This protein binds this small molecule.
Small molecule (SMILES): [H]/N=C1/N[C@](C)(C(C)C)CC(=O)N1Cc1cccc(N2C[C@@H](c3ccccc3)CC2=O)c1

Binding-site contacts:
Ligand atom C17 contacts residue ALA229 of chain 3.B at 3.8 Å (hydrophobic).
Ligand atom C28 contacts residue PHE124 of chain 3.B at 3.9 Å (hydrophobic).
Ligand atom C14 contacts residue ALA229 of chain 3.B at 3.7 Å (hydrophobic).
Ligand atom C21 contacts residue SER230 of chain 3.B at 3.1 Å.
Ligand atom C3 contacts residue THR85 of chain 3.B at 3.8 Å.
Ligand atom C23 contacts residue SER230 of chain 3.B at 3.7 Å.
Ligand atom O8 contacts residue TYR83 of chain 3.B at 3.9 Å.
Ligand atom C16 contacts residue SER230 of chain 3.B at 3.9 Å.
Ligand atom C26 contacts residue PRO118 of chain 3.B at 3.7 Å (hydrophobic).
Ligand atom N7 contacts residue ASP38 of chain 3.B at 3.1 Å (salt-bridge).
Ligand atom N7 contacts residue GLY40 of chain 3.B at 3.8 Å.
Ligand atom C29 contacts residue GLN19 of chain 3.B at 3.9 Å.
Ligand atom N19 contacts residue SER230 of chain 3.B at 3.7 Å.
Ligand atom C14 contacts residue GLY228 of chain 3.B at 3.8 Å.
Ligand atom N1 contacts residue ASP38 of chain 3.B at 2.8 Å (salt-bridge).
Ligand atom C6 contacts residue ASP38 of chain 3.B at 3.6 Å.
Ligand atom C3 contacts residue TYR83 of chain 3.B at 3.7 Å (hydrophobic).
Ligand atom C15 contacts residue THR85 of chain 3.B at 3.7 Å.
Ligand atom N7 contacts residue ASP226 of chain 3.B at 2.8 Å (salt-bridge).
Ligand atom C11 contacts residue ASP38 of chain 3.B at 3.1 Å.
Ligand atom C23 contacts residue GLY228 of chain 3.B at 3.4 Å.
Ligand atom C6 contacts residue ASP226 of chain 3.B at 3.8 Å.
Ligand atom O8 contacts residue THR85 of chain 3.B at 3.1 Å (h-bond).
Ligand atom C18 contacts residue MET303 of chain 3.B at 3.9 Å (hydrophobic).
Ligand atom C28 contacts residue ALA122 of chain 3.B at 3.8 Å (hydrophobic).
Ligand atom C15 contacts residue ALA229 of chain 3.B at 3.9 Å (hydrophobic).
Ligand atom C22 contacts residue SER230 of chain 3.B at 3.5 Å.
Ligand atom C27 contacts residue PRO118 of chain 3.B at 3.6 Å (hydrophobic).
Ligand atom C13 contacts residue ALA229 of chain 3.B at 3.7 Å (hydrophobic).
Ligand atom O30 contacts residue THR85 of chain 3.B at 3.8 Å.
Ligand atom C14 contacts residue THR85 of chain 3.B at 3.7 Å.
Ligand atom C9 contacts residue ASP226 of chain 3.B at 3.5 Å.
Ligand atom C17 contacts residue MET303 of chain 3.B at 3.6 Å (hydrophobic).
Ligand atom C2 contacts residue ASP38 of chain 3.B at 3.6 Å.
Ligand atom C11 contacts residue TYR83 of chain 3.B at 3.7 Å (hydrophobic).
Ligand atom C12 contacts residue GLY228 of chain 3.B at 3.6 Å.
Ligand atom C20 contacts residue SER230 of chain 3.B at 3.6 Å.
Ligand atom C4 contacts residue THR85 of chain 3.B at 3.7 Å.
Ligand atom C18 contacts residue ALA229 of chain 3.B at 3.5 Å (hydrophobic).
Ligand atom O8 contacts residue SER84 of chain 3.B at 3.6 Å.

Sequence of chain 3.B:
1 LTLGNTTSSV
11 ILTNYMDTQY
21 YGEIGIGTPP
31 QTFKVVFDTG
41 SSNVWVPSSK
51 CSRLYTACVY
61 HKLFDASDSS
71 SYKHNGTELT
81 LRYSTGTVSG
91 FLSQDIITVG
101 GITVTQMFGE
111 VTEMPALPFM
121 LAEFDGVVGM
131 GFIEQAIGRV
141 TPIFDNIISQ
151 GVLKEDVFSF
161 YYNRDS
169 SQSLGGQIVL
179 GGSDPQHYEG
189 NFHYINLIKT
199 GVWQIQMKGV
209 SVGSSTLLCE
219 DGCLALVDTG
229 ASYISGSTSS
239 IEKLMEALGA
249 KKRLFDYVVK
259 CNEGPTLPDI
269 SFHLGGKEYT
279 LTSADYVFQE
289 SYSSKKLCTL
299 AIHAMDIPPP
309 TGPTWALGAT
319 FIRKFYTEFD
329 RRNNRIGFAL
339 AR